Binding-site contacts:
Ligand atom O6 contacts residue THR267 of chain 1.A at 3.9 Å.
Ligand atom C3 contacts residue ASN265 of chain 1.A at 3.8 Å.
Ligand atom C8 contacts residue ASN265 of chain 1.A at 4.0 Å.
Ligand atom C6 contacts residue THR267 of chain 1.A at 4.1 Å.
Ligand atom C7 contacts residue ASN265 of chain 1.A at 3.7 Å.
Ligand atom O5 contacts residue THR267 of chain 1.A at 3.3 Å (h-bond).
Ligand atom C5 contacts residue ASN265 of chain 1.A at 3.7 Å.
Ligand atom C4 contacts residue ASN265 of chain 1.A at 4.2 Å.
Ligand atom O5 contacts residue ASN265 of chain 1.A at 2.4 Å (h-bond).
Ligand atom C5 contacts residue THR267 of chain 1.A at 3.8 Å.
Ligand atom O6 contacts residue ASN265 of chain 1.A at 4.5 Å.
Ligand atom O7 contacts residue SER236 of chain 1.A at 4.3 Å.
Ligand atom C1 contacts residue ASN265 of chain 1.A at 1.4 Å.
Ligand atom C2 contacts residue ASN265 of chain 1.A at 2.5 Å.
Ligand atom C8 contacts residue SER261 of chain 1.A at 4.0 Å.
Ligand atom N2 contacts residue ASN265 of chain 1.A at 2.9 Å (h-bond).
Ligand atom C1 contacts residue THR267 of chain 1.A at 3.6 Å.

The protein below binds the small molecule below.
Small molecule (SMILES): CC(=O)N[C@@H]1[C@@H](O)[C@H](O)[C@@H](CO)O[C@H]1O

Sequence of chain 1.A:
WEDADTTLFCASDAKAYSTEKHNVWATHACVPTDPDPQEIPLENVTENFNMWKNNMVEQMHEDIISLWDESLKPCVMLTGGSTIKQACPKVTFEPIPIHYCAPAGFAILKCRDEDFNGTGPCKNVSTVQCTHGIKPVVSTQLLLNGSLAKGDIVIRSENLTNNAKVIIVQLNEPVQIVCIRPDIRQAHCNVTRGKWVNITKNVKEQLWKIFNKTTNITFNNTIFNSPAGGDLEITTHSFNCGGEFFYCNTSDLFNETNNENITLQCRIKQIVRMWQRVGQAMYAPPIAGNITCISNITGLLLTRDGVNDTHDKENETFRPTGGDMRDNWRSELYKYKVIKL